Sequence of chain 42.A:
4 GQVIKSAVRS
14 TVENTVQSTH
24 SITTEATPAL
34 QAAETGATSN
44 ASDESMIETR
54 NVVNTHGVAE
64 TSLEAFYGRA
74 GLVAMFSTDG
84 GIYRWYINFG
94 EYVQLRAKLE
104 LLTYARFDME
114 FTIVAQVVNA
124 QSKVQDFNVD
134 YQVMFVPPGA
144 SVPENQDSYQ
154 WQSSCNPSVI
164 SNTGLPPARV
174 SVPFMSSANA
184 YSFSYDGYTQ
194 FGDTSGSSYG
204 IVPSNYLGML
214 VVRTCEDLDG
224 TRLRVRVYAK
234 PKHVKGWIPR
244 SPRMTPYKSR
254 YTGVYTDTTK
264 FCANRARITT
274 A

Binding-site contacts:
Ligand atom CA contacts residue MET247 of chain 42.A at 4.2 Å (hydrophobic).
Ligand atom N contacts residue PRO249 of chain 42.A at 3.5 Å.
Ligand atom SG contacts residue GLY1 of chain 42.P at 4.4 Å.
Ligand atom CB contacts residue ASP235 of chain 42.C at 2.8 Å.
Ligand atom C contacts residue GLY1 of chain 42.P at 1.3 Å.
Ligand atom SG contacts residue ILE236 of chain 42.C at 4.3 Å.
Ligand atom CB contacts residue GLY1 of chain 42.P at 3.7 Å.
Ligand atom SG contacts residue THR248 of chain 42.A at 3.2 Å (h-bond).
Ligand atom CB contacts residue THR248 of chain 42.A at 4.5 Å.
Ligand atom SG contacts residue ASP235 of chain 42.C at 3.7 Å.
Ligand atom N contacts residue GLY1 of chain 42.P at 2.9 Å (h-bond).
Ligand atom O contacts residue ASP235 of chain 42.C at 3.4 Å.
Ligand atom SG contacts residue MET247 of chain 42.A at 3.4 Å.
Ligand atom SG contacts residue PRO249 of chain 42.A at 3.6 Å.
Ligand atom O contacts residue GLY1 of chain 42.P at 2.2 Å (h-bond).
Ligand atom CA contacts residue GLY1 of chain 42.P at 2.4 Å.
Ligand atom N contacts residue MET247 of chain 42.A at 3.8 Å.
Ligand atom C contacts residue ASP235 of chain 42.C at 4.3 Å.
Ligand atom CA contacts residue ASP235 of chain 42.C at 4.0 Å.
Ligand atom N contacts residue THR248 of chain 42.A at 4.1 Å.
Ligand atom O contacts residue ARG233 of chain 42.C at 4.1 Å.
Ligand atom CB contacts residue PRO249 of chain 42.A at 4.3 Å (hydrophobic).
Ligand atom C contacts residue MET247 of chain 42.A at 3.7 Å (hydrophobic).
Ligand atom O contacts residue MET247 of chain 42.A at 3.8 Å.

A protein and the small-molecule ligand that binds it are described below.
Small molecule (SMILES): N[C@@H](CS)C(=O)O

Sequence of chain 42.C:
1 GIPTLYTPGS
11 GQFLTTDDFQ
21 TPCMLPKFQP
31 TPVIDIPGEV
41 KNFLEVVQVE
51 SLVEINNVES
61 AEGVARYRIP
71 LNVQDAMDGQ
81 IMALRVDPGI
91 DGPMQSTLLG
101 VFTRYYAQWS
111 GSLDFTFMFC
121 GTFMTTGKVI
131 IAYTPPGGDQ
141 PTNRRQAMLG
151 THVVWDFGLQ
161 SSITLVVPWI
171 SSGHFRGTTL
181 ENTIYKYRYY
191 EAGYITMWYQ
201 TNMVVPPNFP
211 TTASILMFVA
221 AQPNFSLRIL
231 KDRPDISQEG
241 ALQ